Binding-site contacts:
Ligand atom C6 contacts residue PRO175 of chain 1.B at 3.3 Å (hydrophobic).
Ligand atom C3 contacts residue ASN176 of chain 1.B at 3.6 Å.
Ligand atom O3 contacts residue SER132 of chain 1.B at 2.7 Å (h-bond).
Ligand atom O2 contacts residue SER132 of chain 1.B at 3.0 Å (h-bond).
Ligand atom O3 contacts residue THR131 of chain 1.B at 4.3 Å.
Ligand atom C3 contacts residue TYR145 of chain 1.B at 4.3 Å (hydrophobic).
Ligand atom C5 contacts residue TYR145 of chain 1.B at 3.9 Å (hydrophobic).
Ligand atom O3 contacts residue TYR145 of chain 1.B at 2.7 Å (h-bond).
Ligand atom O2 contacts residue TYR145 of chain 1.B at 3.6 Å.
Ligand atom O1 contacts residue TRP139 of chain 1.B at 3.4 Å.
Ligand atom C2 contacts residue LEU142 of chain 1.B at 3.9 Å (hydrophobic).
Ligand atom C1 contacts residue TRP249 of chain 2.B at 3.4 Å (hydrophobic).
Ligand atom O1 contacts residue TRP249 of chain 2.B at 3.9 Å.
Ligand atom O1 contacts residue ASN176 of chain 1.B at 3.4 Å (h-bond).
Ligand atom C5 contacts residue TYR186 of chain 1.B at 4.1 Å (hydrophobic).
Ligand atom C1 contacts residue VAL84 of chain 1.B at 3.9 Å (hydrophobic).
Ligand atom C4 contacts residue PRO175 of chain 1.B at 3.4 Å (hydrophobic).
Ligand atom C2 contacts residue TRP249 of chain 2.B at 3.9 Å (hydrophobic).
Ligand atom C2 contacts residue TRP86 of chain 1.B at 4.3 Å (hydrophobic).
Ligand atom C3 contacts residue SER132 of chain 1.B at 3.5 Å.
Ligand atom C5 contacts residue PRO175 of chain 1.B at 3.8 Å (hydrophobic).
Ligand atom C4 contacts residue ASN176 of chain 1.B at 3.4 Å.
Ligand atom C1 contacts residue LEU142 of chain 1.B at 4.0 Å (hydrophobic).
Ligand atom C6 contacts residue TYR145 of chain 1.B at 3.7 Å (hydrophobic).
Ligand atom O3 contacts residue PRO175 of chain 1.B at 4.2 Å.
Ligand atom C6 contacts residue PHE12 of chain 1.B at 3.3 Å (hydrophobic).
Ligand atom C6 contacts residue THR131 of chain 1.B at 3.9 Å.
Ligand atom C1 contacts residue TRP86 of chain 1.B at 3.9 Å (hydrophobic).
Ligand atom C6 contacts residue TYR186 of chain 1.B at 3.9 Å (hydrophobic).
Ligand atom O2 contacts residue ALA134 of chain 1.B at 3.0 Å.
Ligand atom O1 contacts residue TYR187 of chain 1.B at 3.9 Å.
Ligand atom C6 contacts residue SER132 of chain 1.B at 3.2 Å.
Ligand atom O3 contacts residue TYR186 of chain 1.B at 4.1 Å.
Ligand atom O3 contacts residue PHE12 of chain 1.B at 4.3 Å.
Ligand atom O2 contacts residue TRP139 of chain 1.B at 3.5 Å.
Ligand atom C3 contacts residue ALA134 of chain 1.B at 4.1 Å (hydrophobic).
Ligand atom C4 contacts residue SER132 of chain 1.B at 3.3 Å.
Ligand atom C3 contacts residue TRP139 of chain 1.B at 3.7 Å (hydrophobic).
Ligand atom C2 contacts residue TRP139 of chain 1.B at 3.6 Å (hydrophobic).
Ligand atom C5 contacts residue SER132 of chain 1.B at 3.4 Å.

Sequence of chain 1.B:
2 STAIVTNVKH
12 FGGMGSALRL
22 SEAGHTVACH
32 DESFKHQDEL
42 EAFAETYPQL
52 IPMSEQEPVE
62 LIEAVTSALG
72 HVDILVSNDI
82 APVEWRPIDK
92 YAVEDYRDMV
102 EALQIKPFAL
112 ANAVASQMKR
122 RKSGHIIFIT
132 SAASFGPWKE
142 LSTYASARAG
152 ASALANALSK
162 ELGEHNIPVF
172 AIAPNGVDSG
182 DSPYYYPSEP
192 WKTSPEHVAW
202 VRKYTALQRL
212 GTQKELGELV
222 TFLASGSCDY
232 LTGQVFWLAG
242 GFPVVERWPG

A protein and the small-molecule ligand that binds it are described below.
Small molecule (SMILES): CCOC(=O)C[C@H]1CO1

Sequence of chain 2.B:
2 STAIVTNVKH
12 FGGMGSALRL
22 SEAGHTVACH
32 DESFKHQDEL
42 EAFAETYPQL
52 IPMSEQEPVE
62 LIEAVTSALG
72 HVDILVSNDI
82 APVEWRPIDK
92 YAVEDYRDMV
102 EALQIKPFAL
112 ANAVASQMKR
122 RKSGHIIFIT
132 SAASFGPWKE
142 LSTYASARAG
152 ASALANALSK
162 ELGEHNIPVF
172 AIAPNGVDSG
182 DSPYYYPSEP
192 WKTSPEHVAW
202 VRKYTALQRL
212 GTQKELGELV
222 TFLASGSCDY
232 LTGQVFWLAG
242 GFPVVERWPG